The small molecule below binds the protein below.
Small molecule (SMILES): Cc1cccc(COc2ccccc2C(=O)N(CCCN)Cc2cccs2)c1

Sequence of chain 1.B:
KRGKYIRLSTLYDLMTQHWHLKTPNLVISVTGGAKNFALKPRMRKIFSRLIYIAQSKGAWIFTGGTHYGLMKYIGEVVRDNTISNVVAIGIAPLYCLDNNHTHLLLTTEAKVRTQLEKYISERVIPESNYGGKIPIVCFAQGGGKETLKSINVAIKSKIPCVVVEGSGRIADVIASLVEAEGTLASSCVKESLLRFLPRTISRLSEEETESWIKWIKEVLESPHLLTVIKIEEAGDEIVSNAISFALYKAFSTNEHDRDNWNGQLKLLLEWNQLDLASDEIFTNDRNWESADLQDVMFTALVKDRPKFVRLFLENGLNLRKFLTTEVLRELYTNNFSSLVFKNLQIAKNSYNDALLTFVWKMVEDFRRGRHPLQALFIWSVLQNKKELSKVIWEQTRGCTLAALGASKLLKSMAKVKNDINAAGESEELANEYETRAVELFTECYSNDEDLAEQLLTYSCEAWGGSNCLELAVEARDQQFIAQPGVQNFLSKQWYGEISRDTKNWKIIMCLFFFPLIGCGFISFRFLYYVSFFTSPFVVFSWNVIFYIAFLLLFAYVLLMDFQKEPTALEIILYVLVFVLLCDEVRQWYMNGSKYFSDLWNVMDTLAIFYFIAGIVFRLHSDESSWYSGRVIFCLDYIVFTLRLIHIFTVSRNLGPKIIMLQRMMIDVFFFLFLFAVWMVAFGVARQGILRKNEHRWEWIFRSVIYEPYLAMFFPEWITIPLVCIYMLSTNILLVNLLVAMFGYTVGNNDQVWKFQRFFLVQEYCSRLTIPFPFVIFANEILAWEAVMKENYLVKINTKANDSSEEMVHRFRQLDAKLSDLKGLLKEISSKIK

Binding-site contacts:
Ligand atom C22 contacts residue ASP797 of chain 1.B at 3.6 Å.
Ligand atom C27 contacts residue VAL737 of chain 1.B at 3.9 Å (hydrophobic).
Ligand atom C17 contacts residue TYR740 of chain 1.B at 4.1 Å (hydrophobic).
Ligand atom C21 contacts residue ASP797 of chain 1.B at 3.9 Å.
Ligand atom C12 contacts residue ILE840 of chain 1.B at 3.7 Å (hydrophobic).
Ligand atom C27 contacts residue PHE733 of chain 1.B at 3.6 Å (hydrophobic).
Ligand atom C11 contacts residue ILE840 of chain 1.B at 4.1 Å (hydrophobic).
Ligand atom C20 contacts residue ASP797 of chain 1.B at 3.8 Å.
Ligand atom C21 contacts residue PHE833 of chain 1.B at 3.6 Å (hydrophobic).
Ligand atom O16 contacts residue ILE840 of chain 1.B at 3.9 Å.
Ligand atom C05 contacts residue ARG1002 of chain 1.B at 4.1 Å.
Ligand atom C04 contacts residue ARG1002 of chain 1.B at 4.0 Å.
Ligand atom C21 contacts residue TYR740 of chain 1.B at 3.6 Å (hydrophobic).
Ligand atom C26 contacts residue VAL737 of chain 1.B at 3.7 Å (hydrophobic).
Ligand atom C27 contacts residue ASN736 of chain 1.B at 3.7 Å.
Ligand atom C04 contacts residue ARG836 of chain 1.B at 3.4 Å.
Ligand atom C23 contacts residue ASP797 of chain 1.B at 3.9 Å.
Ligand atom C19 contacts residue ARG836 of chain 1.B at 4.1 Å.
Ligand atom N03 contacts residue ARG836 of chain 1.B at 3.8 Å.
Ligand atom C28 contacts residue PHE733 of chain 1.B at 3.6 Å (hydrophobic).
Ligand atom C05 contacts residue ARG836 of chain 1.B at 4.1 Å.
Ligand atom C25 contacts residue ILE840 of chain 1.B at 3.6 Å (hydrophobic).
Ligand atom N13 contacts residue ARG836 of chain 1.B at 3.9 Å.
Ligand atom C10 contacts residue ARG836 of chain 1.B at 3.5 Å.
Ligand atom O01 contacts residue ARG1002 of chain 1.B at 3.9 Å.
Ligand atom C23 contacts residue GLU777 of chain 1.B at 3.4 Å.
Ligand atom S09 contacts residue ASN794 of chain 1.B at 3.9 Å.
Ligand atom C11 contacts residue PHE733 of chain 1.B at 3.9 Å (hydrophobic).
Ligand atom C21 contacts residue ARG836 of chain 1.B at 4.0 Å.
Ligand atom C24 contacts residue GLU777 of chain 1.B at 4.1 Å.
Ligand atom C10 contacts residue ILE840 of chain 1.B at 3.8 Å (hydrophobic).
Ligand atom C19 contacts residue LEU773 of chain 1.B at 4.0 Å (hydrophobic).
Ligand atom C26 contacts residue ASN736 of chain 1.B at 3.6 Å.
Ligand atom C06 contacts residue ARG1002 of chain 1.B at 3.5 Å.
Ligand atom C14 contacts residue ILE840 of chain 1.B at 4.2 Å (hydrophobic).
Ligand atom S09 contacts residue ARG836 of chain 1.B at 3.9 Å.
Ligand atom C26 contacts residue ILE840 of chain 1.B at 4.0 Å (hydrophobic).
Ligand atom C19 contacts residue TYR740 of chain 1.B at 3.5 Å (hydrophobic).
Ligand atom C15 contacts residue ILE840 of chain 1.B at 3.6 Å (hydrophobic).
Ligand atom C23 contacts residue LEU773 of chain 1.B at 4.1 Å (hydrophobic).